The small molecule below binds the protein below.
Small molecule (SMILES): CCCCCCCCCCC=O

Sequence of chain 1.B:
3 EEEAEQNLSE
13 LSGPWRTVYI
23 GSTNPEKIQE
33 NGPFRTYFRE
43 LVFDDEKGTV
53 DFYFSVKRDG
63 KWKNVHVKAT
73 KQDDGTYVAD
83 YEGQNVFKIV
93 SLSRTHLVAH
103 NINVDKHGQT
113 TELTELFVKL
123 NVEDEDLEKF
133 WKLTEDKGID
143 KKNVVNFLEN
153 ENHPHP

Binding-site contacts:
Ligand atom C11 contacts residue PHE36 of chain 1.B at 3.4 Å (hydrophobic).
Ligand atom C10 contacts residue ASN87 of chain 1.B at 2.6 Å.
Ligand atom C8 contacts residue ALA81 of chain 1.B at 3.6 Å (hydrophobic).
Ligand atom C8 contacts residue ASN87 of chain 1.B at 3.9 Å.
Ligand atom C11 contacts residue ASN87 of chain 1.B at 2.7 Å.
Ligand atom O1 contacts residue PHE89 of chain 1.B at 3.1 Å.
Ligand atom C9 contacts residue ASN87 of chain 1.B at 2.6 Å.
Ligand atom C7 contacts residue PHE54 of chain 1.B at 4.4 Å (hydrophobic).
Ligand atom C1 contacts residue PHE89 of chain 1.B at 3.5 Å (hydrophobic).
Ligand atom C9 contacts residue PHE89 of chain 1.B at 3.9 Å (hydrophobic).
Ligand atom C11 contacts residue ASN103 of chain 1.B at 2.4 Å.
Ligand atom C5 contacts residue PHE56 of chain 1.B at 4.2 Å (hydrophobic).
Ligand atom C10 contacts residue ASN103 of chain 1.B at 3.3 Å.
Ligand atom O1 contacts residue ASN103 of chain 1.B at 4.4 Å.
Ligand atom C5 contacts residue TYR83 of chain 1.B at 4.5 Å (hydrophobic).
Ligand atom C3 contacts residue PHE36 of chain 1.B at 4.0 Å (hydrophobic).
Ligand atom C9 contacts residue ASN103 of chain 1.B at 2.8 Å.
Ligand atom C8 contacts residue PHE89 of chain 1.B at 3.4 Å (hydrophobic).
Ligand atom C3 contacts residue PHE89 of chain 1.B at 4.3 Å (hydrophobic).
Ligand atom O1 contacts residue ALA101 of chain 1.B at 4.2 Å.
Ligand atom C1 contacts residue PHE119 of chain 1.B at 4.2 Å (hydrophobic).
Ligand atom C4 contacts residue THR38 of chain 1.B at 4.4 Å.
Ligand atom C10 contacts residue PHE36 of chain 1.B at 4.3 Å (hydrophobic).
Ligand atom C2 contacts residue ASN103 of chain 1.B at 4.2 Å.
Ligand atom C9 contacts residue ALA81 of chain 1.B at 4.0 Å (hydrophobic).
Ligand atom C1 contacts residue ASN103 of chain 1.B at 4.1 Å.
Ligand atom C8 contacts residue ASN103 of chain 1.B at 3.9 Å.
Ligand atom C2 contacts residue PHE89 of chain 1.B at 3.0 Å (hydrophobic).
Ligand atom O1 contacts residue PHE119 of chain 1.B at 3.9 Å.
Ligand atom C7 contacts residue PHE89 of chain 1.B at 3.7 Å (hydrophobic).
Ligand atom C4 contacts residue PHE40 of chain 1.B at 4.0 Å (hydrophobic).